Binding-site contacts:
Ligand atom O09 contacts residue ARG54 of chain 1.C at 3.1 Å (salt-bridge).
Ligand atom C06 contacts residue TYR96 of chain 1.A at 3.9 Å (hydrophobic).
Ligand atom C03 contacts residue VAL92 of chain 1.A at 3.5 Å (hydrophobic).
Ligand atom N07 contacts residue PHE57 of chain 1.C at 4.2 Å.
Ligand atom O01 contacts residue THR89 of chain 1.A at 4.0 Å.
Ligand atom O12 contacts residue LEU267 of chain 1.C at 3.5 Å.
Ligand atom C05 contacts residue VAL92 of chain 1.A at 4.2 Å (hydrophobic).
Ligand atom C11 contacts residue VAL92 of chain 1.A at 3.8 Å (hydrophobic).
Ligand atom B02 contacts residue ARG54 of chain 1.C at 3.5 Å.
Ligand atom C03 contacts residue ARG54 of chain 1.C at 3.6 Å.
Ligand atom C10 contacts residue PHE57 of chain 1.C at 4.2 Å (hydrophobic).
Ligand atom B02 contacts residue GLU84 of chain 1.A at 3.4 Å.
Ligand atom C11 contacts residue ARG54 of chain 1.C at 3.9 Å.
Ligand atom O09 contacts residue TYR96 of chain 1.A at 3.3 Å.
Ligand atom O09 contacts residue SER58 of chain 1.C at 3.1 Å (h-bond).
Ligand atom C06 contacts residue ARG54 of chain 1.C at 3.8 Å.
Ligand atom N07 contacts residue TYR96 of chain 1.A at 3.2 Å (h-bond).
Ligand atom C05 contacts residue ARG54 of chain 1.C at 3.6 Å.
Ligand atom O01 contacts residue GLU84 of chain 1.A at 2.6 Å (salt-bridge).
Ligand atom C10 contacts residue ARG54 of chain 1.C at 4.0 Å.
Ligand atom O09 contacts residue PHE57 of chain 1.C at 3.3 Å.
Ligand atom B02 contacts residue VAL92 of chain 1.A at 3.8 Å.
Ligand atom C04 contacts residue ALA291 of chain 1.C at 4.2 Å (hydrophobic).
Ligand atom C05 contacts residue ALA291 of chain 1.C at 4.3 Å (hydrophobic).
Ligand atom C04 contacts residue VAL92 of chain 1.A at 3.7 Å (hydrophobic).
Ligand atom O12 contacts residue ARG54 of chain 1.C at 2.8 Å (salt-bridge).
Ligand atom C10 contacts residue VAL92 of chain 1.A at 4.3 Å (hydrophobic).
Ligand atom C04 contacts residue ARG54 of chain 1.C at 3.5 Å.
Ligand atom O08 contacts residue TYR96 of chain 1.A at 3.0 Å (h-bond).
Ligand atom O12 contacts residue VAL92 of chain 1.A at 4.3 Å.
Ligand atom O08 contacts residue ARG294 of chain 1.C at 3.4 Å.
Ligand atom O01 contacts residue VAL92 of chain 1.A at 4.0 Å.
Ligand atom O01 contacts residue ARG54 of chain 1.C at 4.4 Å.
Ligand atom O08 contacts residue ARG54 of chain 1.C at 3.1 Å (salt-bridge).
Ligand atom C10 contacts residue TYR96 of chain 1.A at 4.3 Å (hydrophobic).
Ligand atom N07 contacts residue SER58 of chain 1.C at 3.8 Å.
Ligand atom O08 contacts residue ALA291 of chain 1.C at 4.1 Å.
Ligand atom O12 contacts residue GLU84 of chain 1.A at 2.8 Å (salt-bridge).
Ligand atom N07 contacts residue ARG54 of chain 1.C at 3.1 Å (salt-bridge).
Ligand atom O08 contacts residue SER58 of chain 1.C at 3.3 Å.

The small molecule below binds the protein below.
Small molecule (SMILES): O=[N+]([O-])c1ccc(B(O)O)cc1

Sequence of chain 1.C:
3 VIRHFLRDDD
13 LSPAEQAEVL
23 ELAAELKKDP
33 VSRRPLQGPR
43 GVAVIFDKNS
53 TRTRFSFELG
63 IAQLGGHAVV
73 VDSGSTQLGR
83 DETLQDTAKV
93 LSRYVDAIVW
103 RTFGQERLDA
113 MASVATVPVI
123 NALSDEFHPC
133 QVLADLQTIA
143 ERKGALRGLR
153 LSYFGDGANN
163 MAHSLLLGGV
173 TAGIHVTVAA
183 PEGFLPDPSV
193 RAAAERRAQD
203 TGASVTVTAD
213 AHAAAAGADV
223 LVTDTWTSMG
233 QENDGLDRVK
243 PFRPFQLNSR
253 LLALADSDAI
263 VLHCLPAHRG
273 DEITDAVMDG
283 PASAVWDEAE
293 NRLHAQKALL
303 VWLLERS

Sequence of chain 1.A:
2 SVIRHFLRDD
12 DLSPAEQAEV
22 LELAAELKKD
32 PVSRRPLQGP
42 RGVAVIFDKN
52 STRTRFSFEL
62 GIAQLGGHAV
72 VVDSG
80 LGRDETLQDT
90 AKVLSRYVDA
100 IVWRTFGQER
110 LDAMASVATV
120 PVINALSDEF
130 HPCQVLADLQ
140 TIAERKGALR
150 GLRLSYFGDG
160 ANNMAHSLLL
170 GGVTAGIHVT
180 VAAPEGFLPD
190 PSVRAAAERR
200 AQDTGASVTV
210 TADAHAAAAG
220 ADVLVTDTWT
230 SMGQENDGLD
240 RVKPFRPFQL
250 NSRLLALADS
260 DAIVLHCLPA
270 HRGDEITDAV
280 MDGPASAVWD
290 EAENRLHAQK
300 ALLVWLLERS